This protein binds this small molecule.
Small molecule (SMILES): O=C1CC[C@H](N2C(=O)c3ccccc3C2=O)C(=O)N1

Sequence of chain 1.O:
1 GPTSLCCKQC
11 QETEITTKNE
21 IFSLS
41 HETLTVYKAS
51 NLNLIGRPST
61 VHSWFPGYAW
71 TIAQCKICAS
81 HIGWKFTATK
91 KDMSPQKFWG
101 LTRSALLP

Binding-site contacts:
Ligand atom C02 contacts residue TRP64 of chain 1.O at 3.4 Å (hydrophobic).
Ligand atom C06 contacts residue TRP84 of chain 1.O at 3.8 Å (hydrophobic).
Ligand atom O16 contacts residue HIS62 of chain 1.O at 3.8 Å.
Ligand atom C02 contacts residue HIS62 of chain 1.O at 3.7 Å.
Ligand atom N03 contacts residue TRP64 of chain 1.O at 3.1 Å.
Ligand atom C07 contacts residue TRP84 of chain 1.O at 3.5 Å (hydrophobic).
Ligand atom O01 contacts residue HIS62 of chain 1.O at 3.6 Å.
Ligand atom N03 contacts residue TRP70 of chain 1.O at 4.2 Å.
Ligand atom C08 contacts residue TRP84 of chain 1.O at 4.4 Å (hydrophobic).
Ligand atom C4 contacts residue TRP70 of chain 1.O at 4.5 Å (hydrophobic).
Ligand atom C04 contacts residue SER63 of chain 1.O at 4.1 Å.
Ligand atom C04 contacts residue PHE86 of chain 1.O at 4.2 Å (hydrophobic).
Ligand atom N03 contacts residue HIS62 of chain 1.O at 3.0 Å (h-bond).
Ligand atom C06 contacts residue PHE86 of chain 1.O at 4.2 Å (hydrophobic).
Ligand atom O05 contacts residue TRP64 of chain 1.O at 3.0 Å (h-bond).
Ligand atom C08 contacts residue TRP64 of chain 1.O at 3.5 Å (hydrophobic).
Ligand atom O01 contacts residue TRP64 of chain 1.O at 3.2 Å (h-bond).
Ligand atom O05 contacts residue TRP70 of chain 1.O at 3.4 Å.
Ligand atom O05 contacts residue PHE86 of chain 1.O at 3.3 Å.
Ligand atom C04 contacts residue HIS62 of chain 1.O at 3.9 Å.
Ligand atom C04 contacts residue TRP70 of chain 1.O at 3.5 Å (hydrophobic).
Ligand atom O18 contacts residue TRP84 of chain 1.O at 3.8 Å.
Ligand atom N03 contacts residue SER63 of chain 1.O at 4.1 Å.
Ligand atom O16 contacts residue VAL61 of chain 1.O at 3.8 Å.
Ligand atom O05 contacts residue HIS62 of chain 1.O at 3.9 Å.
Ligand atom C07 contacts residue TRP70 of chain 1.O at 3.6 Å (hydrophobic).
Ligand atom O16 contacts residue TRP70 of chain 1.O at 3.7 Å.
Ligand atom C06 contacts residue TRP64 of chain 1.O at 4.2 Å (hydrophobic).
Ligand atom C06 contacts residue TRP70 of chain 1.O at 3.5 Å (hydrophobic).
Ligand atom C04 contacts residue TRP64 of chain 1.O at 3.6 Å (hydrophobic).
Ligand atom O05 contacts residue SER63 of chain 1.O at 3.4 Å.
Ligand atom O18 contacts residue TRP64 of chain 1.O at 4.3 Å.